Sequence of chain 1.E:
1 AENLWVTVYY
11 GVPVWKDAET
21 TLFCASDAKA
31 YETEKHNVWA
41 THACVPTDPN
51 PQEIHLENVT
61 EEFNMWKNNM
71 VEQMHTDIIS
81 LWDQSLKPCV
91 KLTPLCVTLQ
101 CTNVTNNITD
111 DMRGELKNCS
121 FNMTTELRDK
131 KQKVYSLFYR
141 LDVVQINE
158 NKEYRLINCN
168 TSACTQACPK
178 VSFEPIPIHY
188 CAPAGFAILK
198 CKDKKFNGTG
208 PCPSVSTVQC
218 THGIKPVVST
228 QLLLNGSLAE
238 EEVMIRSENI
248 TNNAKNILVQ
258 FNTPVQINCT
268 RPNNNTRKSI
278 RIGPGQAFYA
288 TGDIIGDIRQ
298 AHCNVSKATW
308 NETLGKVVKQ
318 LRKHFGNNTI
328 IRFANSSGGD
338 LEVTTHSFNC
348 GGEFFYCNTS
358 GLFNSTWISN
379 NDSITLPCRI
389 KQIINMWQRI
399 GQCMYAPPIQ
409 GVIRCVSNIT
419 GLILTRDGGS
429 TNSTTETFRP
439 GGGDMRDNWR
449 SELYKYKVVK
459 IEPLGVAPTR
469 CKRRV

Binding-site contacts:
Ligand atom C5 contacts residue ASN246 of chain 1.E at 3.7 Å.
Ligand atom C6 contacts residue ASN249 of chain 1.E at 4.2 Å.
Ligand atom C5 contacts residue THR248 of chain 1.E at 4.1 Å.
Ligand atom O6 contacts residue THR248 of chain 1.E at 3.5 Å.
Ligand atom O7 contacts residue ASN246 of chain 1.E at 3.9 Å.
Ligand atom O5 contacts residue ASN249 of chain 1.E at 4.4 Å.
Ligand atom C2 contacts residue ASN246 of chain 1.E at 2.5 Å.
Ligand atom C3 contacts residue ASN246 of chain 1.E at 3.8 Å.
Ligand atom C6 contacts residue THR248 of chain 1.E at 3.6 Å.
Ligand atom N2 contacts residue ASN246 of chain 1.E at 2.9 Å (h-bond).
Ligand atom C4 contacts residue ASN246 of chain 1.E at 4.2 Å.
Ligand atom C1 contacts residue ASN246 of chain 1.E at 1.4 Å.
Ligand atom O5 contacts residue THR248 of chain 1.E at 4.0 Å.
Ligand atom C6 contacts residue ASN246 of chain 1.E at 4.0 Å.
Ligand atom C7 contacts residue ASN246 of chain 1.E at 3.6 Å.
Ligand atom O5 contacts residue ASN246 of chain 1.E at 2.4 Å (h-bond).

This protein binds this small molecule.
Small molecule (SMILES): CC(=O)N[C@H]1[C@H](O[C@H]2[C@H](O)[C@@H](NC(C)=O)CO[C@@H]2CO)O[C@H](CO)[C@@H](O)[C@@H]1O